This small molecule binds to this protein.
Small molecule (SMILES): CC(=O)N[C@@H]1[C@@H](O)[C@H](O)[C@@H](CO)O[C@H]1O

Sequence of chain 1.I:
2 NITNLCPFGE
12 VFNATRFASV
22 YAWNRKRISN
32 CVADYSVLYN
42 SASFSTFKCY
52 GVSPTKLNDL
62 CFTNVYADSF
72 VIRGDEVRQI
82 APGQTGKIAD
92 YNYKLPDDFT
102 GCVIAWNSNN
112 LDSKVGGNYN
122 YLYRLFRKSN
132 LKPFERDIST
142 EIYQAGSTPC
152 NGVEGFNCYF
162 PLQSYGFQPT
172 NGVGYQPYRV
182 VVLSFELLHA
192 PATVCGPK

Binding-site contacts:
Ligand atom C7 contacts residue ASN14 of chain 1.I at 3.7 Å.
Ligand atom C8 contacts residue PHE13 of chain 1.I at 4.2 Å (hydrophobic).
Ligand atom C5 contacts residue ASN14 of chain 1.I at 3.6 Å.
Ligand atom C7 contacts residue PHE9 of chain 1.I at 4.5 Å (hydrophobic).
Ligand atom C7 contacts residue VAL38 of chain 1.I at 3.6 Å (hydrophobic).
Ligand atom C4 contacts residue ASN14 of chain 1.I at 4.2 Å.
Ligand atom C1 contacts residue ASN14 of chain 1.I at 1.4 Å.
Ligand atom O7 contacts residue ASN14 of chain 1.I at 4.1 Å.
Ligand atom C8 contacts residue LEU39 of chain 1.I at 4.5 Å (hydrophobic).
Ligand atom C3 contacts residue ASN14 of chain 1.I at 3.8 Å.
Ligand atom O5 contacts residue ASN14 of chain 1.I at 2.2 Å (h-bond).
Ligand atom C8 contacts residue GLY10 of chain 1.I at 3.5 Å.
Ligand atom C2 contacts residue ASN14 of chain 1.I at 2.5 Å.
Ligand atom C8 contacts residue PHE9 of chain 1.I at 3.6 Å (hydrophobic).
Ligand atom O3 contacts residue VAL38 of chain 1.I at 3.4 Å.
Ligand atom N2 contacts residue ASN14 of chain 1.I at 3.0 Å (h-bond).
Ligand atom C3 contacts residue VAL38 of chain 1.I at 4.5 Å (hydrophobic).
Ligand atom C8 contacts residue VAL38 of chain 1.I at 3.8 Å (hydrophobic).
Ligand atom C7 contacts residue GLY10 of chain 1.I at 3.7 Å.
Ligand atom O7 contacts residue GLY10 of chain 1.I at 3.4 Å.
Ligand atom O7 contacts residue VAL38 of chain 1.I at 3.7 Å.
Ligand atom N2 contacts residue VAL38 of chain 1.I at 4.0 Å.